Binding-site contacts:
Ligand atom C8 contacts residue ASN53 of chain 1.B at 4.4 Å.
Ligand atom C1 contacts residue ASN53 of chain 1.B at 1.4 Å.
Ligand atom O7 contacts residue LEU46 of chain 1.B at 4.2 Å.
Ligand atom C2 contacts residue ASN53 of chain 1.B at 2.4 Å.
Ligand atom N2 contacts residue ASN53 of chain 1.B at 2.8 Å (h-bond).
Ligand atom O7 contacts residue ASN53 of chain 1.B at 3.6 Å (h-bond).
Ligand atom O6 contacts residue THR55 of chain 1.B at 3.0 Å.
Ligand atom C5 contacts residue ASN53 of chain 1.B at 3.7 Å.
Ligand atom C7 contacts residue LEU46 of chain 1.B at 4.4 Å (hydrophobic).
Ligand atom O5 contacts residue ASN53 of chain 1.B at 2.4 Å (h-bond).
Ligand atom O6 contacts residue ASN53 of chain 1.B at 4.4 Å.
Ligand atom C4 contacts residue ASN53 of chain 1.B at 4.2 Å.
Ligand atom C6 contacts residue THR55 of chain 1.B at 4.3 Å.
Ligand atom C8 contacts residue LEU46 of chain 1.B at 4.4 Å (hydrophobic).
Ligand atom C3 contacts residue ASN53 of chain 1.B at 3.8 Å.
Ligand atom C7 contacts residue ASN53 of chain 1.B at 3.4 Å.

A small-molecule ligand and the protein it binds are described below.
Small molecule (SMILES): CC(=O)N[C@H]1[C@H](O[C@H]2[C@H](O)[C@@H](NC(C)=O)CO[C@@H]2CO)O[C@H](CO)[C@@H](O)[C@@H]1O

Sequence of chain 1.B:
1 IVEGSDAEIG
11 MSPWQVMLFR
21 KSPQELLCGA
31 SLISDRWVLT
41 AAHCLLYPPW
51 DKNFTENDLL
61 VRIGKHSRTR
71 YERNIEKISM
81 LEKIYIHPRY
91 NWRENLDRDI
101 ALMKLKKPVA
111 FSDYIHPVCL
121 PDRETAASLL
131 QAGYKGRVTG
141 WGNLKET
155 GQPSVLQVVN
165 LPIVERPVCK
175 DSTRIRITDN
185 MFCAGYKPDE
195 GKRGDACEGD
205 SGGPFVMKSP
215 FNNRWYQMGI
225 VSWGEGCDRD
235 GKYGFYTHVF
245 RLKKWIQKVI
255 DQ